A small-molecule ligand and the protein it binds are described below.
Small molecule (SMILES): OCc1ccc(-n2cccc2)cc1

Binding-site contacts:
Ligand atom C05 contacts residue GLY76 of chain 1.I at 4.1 Å.
Ligand atom C13 contacts residue LEU77 of chain 1.I at 3.5 Å (hydrophobic).
Ligand atom C07 contacts residue ARG69 of chain 1.I at 3.6 Å.
Ligand atom C04 contacts residue LEU78 of chain 1.I at 3.7 Å (hydrophobic).
Ligand atom C05 contacts residue LEU78 of chain 1.I at 3.6 Å (hydrophobic).
Ligand atom C13 contacts residue PHE68 of chain 1.I at 4.2 Å (hydrophobic).
Ligand atom C13 contacts residue GLU83 of chain 1.I at 4.0 Å.
Ligand atom C13 contacts residue ARG69 of chain 1.I at 3.0 Å.
Ligand atom C11 contacts residue LEU150 of chain 1.I at 3.7 Å (hydrophobic).
Ligand atom N09 contacts residue LEU77 of chain 1.I at 4.2 Å.
Ligand atom C10 contacts residue ASP146 of chain 1.I at 4.3 Å.
Ligand atom C12 contacts residue LEU67 of chain 1.I at 3.6 Å (hydrophobic).
Ligand atom N09 contacts residue ARG69 of chain 1.I at 3.2 Å (salt-bridge).
Ligand atom C08 contacts residue GLY76 of chain 1.I at 3.9 Å.
Ligand atom C10 contacts residue LEU150 of chain 1.I at 3.8 Å (hydrophobic).
Ligand atom C11 contacts residue GLU83 of chain 1.I at 3.4 Å.
Ligand atom C06 contacts residue GLU83 of chain 1.I at 3.8 Å.
Ligand atom C07 contacts residue GLY76 of chain 1.I at 3.8 Å.
Ligand atom C06 contacts residue GLY76 of chain 1.I at 4.0 Å.
Ligand atom C07 contacts residue ARG149 of chain 1.I at 4.4 Å.
Ligand atom O01 contacts residue TYR105 of chain 1.I at 3.7 Å.
Ligand atom C05 contacts residue GLU83 of chain 1.I at 3.6 Å.
Ligand atom C12 contacts residue ARG69 of chain 1.I at 3.3 Å.
Ligand atom N09 contacts residue GLU83 of chain 1.I at 3.5 Å.
Ligand atom C11 contacts residue LEU67 of chain 1.I at 4.1 Å (hydrophobic).
Ligand atom C12 contacts residue GLU83 of chain 1.I at 3.4 Å.
Ligand atom C02 contacts residue TYR105 of chain 1.I at 4.2 Å (hydrophobic).
Ligand atom C10 contacts residue ARG69 of chain 1.I at 3.5 Å.
Ligand atom C10 contacts residue GLU83 of chain 1.I at 3.3 Å.
Ligand atom C05 contacts residue LEU77 of chain 1.I at 3.5 Å (hydrophobic).
Ligand atom C08 contacts residue ASP146 of chain 1.I at 4.1 Å.
Ligand atom C03 contacts residue GLY76 of chain 1.I at 4.1 Å.
Ligand atom C04 contacts residue LEU77 of chain 1.I at 4.2 Å (hydrophobic).
Ligand atom C13 contacts residue GLY76 of chain 1.I at 4.4 Å.
Ligand atom C06 contacts residue LEU77 of chain 1.I at 4.2 Å (hydrophobic).
Ligand atom C02 contacts residue PRO103 of chain 1.I at 4.4 Å (hydrophobic).
Ligand atom C06 contacts residue ARG69 of chain 1.I at 3.8 Å.
Ligand atom C04 contacts residue GLY76 of chain 1.I at 4.0 Å.
Ligand atom C11 contacts residue ARG69 of chain 1.I at 3.5 Å.
Ligand atom C07 contacts residue ASP146 of chain 1.I at 3.5 Å.

Sequence of chain 1.I:
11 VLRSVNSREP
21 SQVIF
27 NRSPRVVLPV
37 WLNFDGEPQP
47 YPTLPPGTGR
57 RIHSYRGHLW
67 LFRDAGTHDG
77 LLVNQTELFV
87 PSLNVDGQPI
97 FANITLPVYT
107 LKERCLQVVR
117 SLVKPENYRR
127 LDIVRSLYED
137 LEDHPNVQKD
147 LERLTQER